This protein binds this small molecule.
Small molecule (SMILES): CCOc1noc2cc(OCCC3CCN(c4ccc(C)nn4)CC3)ccc12

Sequence of chain 37.A:
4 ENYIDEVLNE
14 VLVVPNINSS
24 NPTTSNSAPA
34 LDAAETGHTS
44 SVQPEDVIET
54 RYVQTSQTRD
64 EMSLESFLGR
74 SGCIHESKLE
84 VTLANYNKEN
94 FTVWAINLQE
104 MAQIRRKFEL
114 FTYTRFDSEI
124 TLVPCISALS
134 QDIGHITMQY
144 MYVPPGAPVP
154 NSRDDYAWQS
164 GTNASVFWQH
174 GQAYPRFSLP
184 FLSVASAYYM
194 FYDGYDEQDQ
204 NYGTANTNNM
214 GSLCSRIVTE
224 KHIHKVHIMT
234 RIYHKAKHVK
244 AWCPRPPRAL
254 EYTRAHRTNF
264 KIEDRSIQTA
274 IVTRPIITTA

Binding-site contacts:
Ligand atom C15 contacts residue ILE123 of chain 37.A at 3.6 Å (hydrophobic).
Ligand atom C21 contacts residue ILE123 of chain 37.A at 3.8 Å (hydrophobic).
Ligand atom C17 contacts residue LEU182 of chain 37.A at 3.7 Å (hydrophobic).
Ligand atom C18 contacts residue ILE99 of chain 37.A at 3.8 Å (hydrophobic).
Ligand atom C09 contacts residue TYR191 of chain 37.A at 3.6 Å (hydrophobic).
Ligand atom C05 contacts residue LEU101 of chain 37.A at 3.9 Å (hydrophobic).
Ligand atom N08 contacts residue LEU101 of chain 37.A at 3.8 Å.
Ligand atom C01 contacts residue TYR192 of chain 37.A at 2.9 Å (hydrophobic).
Ligand atom C18 contacts residue LEU182 of chain 37.A at 3.2 Å (hydrophobic).
Ligand atom C17 contacts residue ILE99 of chain 37.A at 3.8 Å (hydrophobic).
Ligand atom C10 contacts residue TYR191 of chain 37.A at 3.7 Å (hydrophobic).
Ligand atom C14 contacts residue HIS237 of chain 37.A at 3.5 Å.
Ligand atom O26 contacts residue PHE180 of chain 37.A at 3.7 Å.
Ligand atom C09 contacts residue LEU101 of chain 37.A at 3.8 Å (hydrophobic).
Ligand atom C28 contacts residue ALA167 of chain 37.A at 3.1 Å (hydrophobic).
Ligand atom C15 contacts residue LEU182 of chain 37.A at 3.7 Å (hydrophobic).
Ligand atom N07 contacts residue LEU101 of chain 37.A at 3.7 Å.
Ligand atom O26 contacts residue TYR145 of chain 37.A at 3.2 Å.
Ligand atom N24 contacts residue LEU216 of chain 37.A at 3.5 Å.
Ligand atom C22 contacts residue ILE99 of chain 37.A at 3.9 Å (hydrophobic).
Ligand atom C14 contacts residue SER121 of chain 37.A at 3.5 Å.
Ligand atom C13 contacts residue MET213 of chain 37.A at 3.4 Å (hydrophobic).
Ligand atom C19 contacts residue LEU182 of chain 37.A at 3.6 Å (hydrophobic).
Ligand atom C04 contacts residue ASN211 of chain 37.A at 3.4 Å.
Ligand atom C27 contacts residue PHE180 of chain 37.A at 3.2 Å (hydrophobic).
Ligand atom C12 contacts residue ILE99 of chain 37.A at 3.7 Å (hydrophobic).
Ligand atom C28 contacts residue MET144 of chain 37.A at 3.8 Å (hydrophobic).
Ligand atom C25 contacts residue PHE180 of chain 37.A at 3.5 Å (hydrophobic).
Ligand atom C19 contacts residue TYR145 of chain 37.A at 3.2 Å (hydrophobic).
Ligand atom O16 contacts residue ILE99 of chain 37.A at 3.6 Å.
Ligand atom C01 contacts residue THR207 of chain 37.A at 2.9 Å.
Ligand atom C28 contacts residue TYR143 of chain 37.A at 3.4 Å (hydrophobic).
Ligand atom O23 contacts residue LEU216 of chain 37.A at 3.7 Å.
Ligand atom C28 contacts residue TYR145 of chain 37.A at 3.3 Å (hydrophobic).
Ligand atom C03 contacts residue ASN211 of chain 37.A at 3.1 Å.
Ligand atom N24 contacts residue PHE180 of chain 37.A at 3.6 Å.
Ligand atom C18 contacts residue TYR145 of chain 37.A at 3.8 Å (hydrophobic).
Ligand atom C22 contacts residue ILE123 of chain 37.A at 3.6 Å (hydrophobic).
Ligand atom C04 contacts residue MET213 of chain 37.A at 3.9 Å (hydrophobic).
Ligand atom N06 contacts residue LEU101 of chain 37.A at 3.2 Å.